Sequence of chain 1.A:
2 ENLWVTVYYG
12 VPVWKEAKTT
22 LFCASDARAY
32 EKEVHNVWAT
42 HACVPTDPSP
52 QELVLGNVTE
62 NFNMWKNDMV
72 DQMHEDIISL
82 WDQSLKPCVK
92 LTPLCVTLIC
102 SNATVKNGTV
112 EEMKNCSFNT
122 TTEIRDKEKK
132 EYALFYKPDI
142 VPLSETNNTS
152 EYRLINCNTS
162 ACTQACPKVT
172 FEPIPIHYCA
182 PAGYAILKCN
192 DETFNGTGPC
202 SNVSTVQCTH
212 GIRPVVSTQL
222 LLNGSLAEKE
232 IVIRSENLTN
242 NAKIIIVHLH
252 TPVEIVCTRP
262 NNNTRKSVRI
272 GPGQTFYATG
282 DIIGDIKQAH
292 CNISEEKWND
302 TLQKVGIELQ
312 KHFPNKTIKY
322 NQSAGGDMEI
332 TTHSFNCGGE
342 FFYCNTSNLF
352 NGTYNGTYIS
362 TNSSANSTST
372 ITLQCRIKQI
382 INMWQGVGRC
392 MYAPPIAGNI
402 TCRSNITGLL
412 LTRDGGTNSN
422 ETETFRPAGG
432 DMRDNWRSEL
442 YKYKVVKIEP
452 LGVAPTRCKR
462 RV

Binding-site contacts:
Ligand atom C8 contacts residue LEU135 of chain 1.A at 4.1 Å (hydrophobic).
Ligand atom O4 contacts residue TYR133 of chain 1.A at 3.8 Å.
Ligand atom C8 contacts residue ASP282 of chain 1.A at 3.9 Å.
Ligand atom O7 contacts residue TYR133 of chain 1.A at 4.3 Å.
Ligand atom O6 contacts residue SER118 of chain 1.A at 4.0 Å.
Ligand atom C1 contacts residue TYR133 of chain 1.A at 4.1 Å (hydrophobic).
Ligand atom C4 contacts residue ASN116 of chain 1.A at 4.2 Å.
Ligand atom C1 contacts residue ASN116 of chain 1.A at 1.4 Å.
Ligand atom C3 contacts residue TYR133 of chain 1.A at 3.7 Å (hydrophobic).
Ligand atom C1 contacts residue ALA134 of chain 1.A at 4.5 Å (hydrophobic).
Ligand atom C8 contacts residue LYS131 of chain 1.A at 4.0 Å.
Ligand atom C5 contacts residue ASN116 of chain 1.A at 3.7 Å.
Ligand atom O3 contacts residue TYR133 of chain 1.A at 4.4 Å.
Ligand atom C2 contacts residue TYR133 of chain 1.A at 4.2 Å (hydrophobic).
Ligand atom C3 contacts residue ASN116 of chain 1.A at 3.7 Å.
Ligand atom C5 contacts residue TYR133 of chain 1.A at 3.9 Å (hydrophobic).
Ligand atom O7 contacts residue ASN116 of chain 1.A at 4.4 Å.
Ligand atom C4 contacts residue TYR133 of chain 1.A at 4.3 Å (hydrophobic).
Ligand atom N2 contacts residue ASN116 of chain 1.A at 2.8 Å (h-bond).
Ligand atom C7 contacts residue TYR133 of chain 1.A at 4.2 Å (hydrophobic).
Ligand atom C2 contacts residue ASN116 of chain 1.A at 2.4 Å.
Ligand atom O5 contacts residue TYR133 of chain 1.A at 4.5 Å.
Ligand atom N2 contacts residue TYR133 of chain 1.A at 4.2 Å.
Ligand atom C7 contacts residue ASN116 of chain 1.A at 3.8 Å.
Ligand atom O5 contacts residue ASN116 of chain 1.A at 2.4 Å (h-bond).

The small molecule below binds the protein below.
Small molecule (SMILES): CC(=O)N[C@H]1[C@H](O[C@H]2[C@H](O)[C@@H](NC(C)=O)CO[C@@H]2CO)O[C@H](CO)[C@@H](O[C@@H]2O[C@H](CO)[C@@H](O)[C@H](O)[C@@H]2O)[C@@H]1O